The small molecule below binds the protein below.
Small molecule (SMILES): Nc1ccn([C@H]2C[C@H](O[P](=O)(O)OC[C@H]3O[C@@H](n4ccc(N)nc4=O)C[C@@H]3O[P](=O)(O)OC[C@H]3O[C@@H](n4cnc5c(=O)nc(N)[nH]c54)C[C@@H]3O)[C@@H](CO[P](=O)(O)O[C@H]3C[C@H](n4cnc5c(=O)nc(N)[nH]c54)O[C@@H]3COP(=O)(O)O)O2)c(=O)n1

Binding-site contacts:
Ligand atom C4' contacts residue GLY63 of chain 1.A at 3.3 Å.
Ligand atom N1 contacts residue TRP33 of chain 1.A at 3.4 Å (h-bond).
Ligand atom P contacts residue GLY63 of chain 1.A at 3.7 Å.
Ligand atom C5 contacts residue TRP33 of chain 1.A at 3.7 Å (hydrophobic).
Ligand atom OP1 contacts residue PRO62 of chain 1.A at 3.6 Å.
Ligand atom P contacts residue ARG34 of chain 1.A at 3.8 Å.
Ligand atom O5' contacts residue ARG34 of chain 1.A at 3.3 Å.
Ligand atom OP2 contacts residue ARG67 of chain 1.A at 3.4 Å.
Ligand atom C6 contacts residue TRP33 of chain 1.A at 3.7 Å (hydrophobic).
Ligand atom OP3 contacts residue ARG67 of chain 1.A at 2.7 Å (salt-bridge).
Ligand atom OP1 contacts residue GLY65 of chain 1.A at 3.0 Å (h-bond).
Ligand atom C2 contacts residue TRP33 of chain 1.A at 3.1 Å (hydrophobic).
Ligand atom P contacts residue TYR38 of chain 1.A at 3.6 Å.
Ligand atom OP2 contacts residue ARG34 of chain 1.A at 3.3 Å (salt-bridge).
Ligand atom N2 contacts residue TRP33 of chain 1.A at 3.7 Å.
Ligand atom OP1 contacts residue LYS71 of chain 1.A at 3.4 Å (salt-bridge).
Ligand atom OP1 contacts residue NA1 of chain 1.J at 3.0 Å (h-bond).
Ligand atom C8 contacts residue ARG34 of chain 1.A at 3.6 Å.
Ligand atom O5' contacts residue TYR38 of chain 1.A at 3.4 Å.
Ligand atom N9 contacts residue ARG34 of chain 1.A at 3.7 Å.
Ligand atom OP1 contacts residue MET68 of chain 1.A at 2.9 Å (h-bond).
Ligand atom C5' contacts residue GLY63 of chain 1.A at 3.3 Å.
Ligand atom C5' contacts residue GLY65 of chain 1.A at 3.7 Å.
Ligand atom OP1 contacts residue ILE64 of chain 1.A at 3.7 Å.
Ligand atom C4' contacts residue MET68 of chain 1.A at 3.5 Å (hydrophobic).
Ligand atom OP1 contacts residue TYR38 of chain 1.A at 2.6 Å (h-bond).
Ligand atom O4' contacts residue TYR38 of chain 1.A at 3.6 Å.
Ligand atom C4 contacts residue TRP33 of chain 1.A at 3.4 Å (hydrophobic).
Ligand atom OP3 contacts residue LYS71 of chain 1.A at 2.8 Å (salt-bridge).
Ligand atom OP1 contacts residue ARG67 of chain 1.A at 3.5 Å (salt-bridge).
Ligand atom O4' contacts residue ARG34 of chain 1.A at 3.5 Å.
Ligand atom OP1 contacts residue TYR26 of chain 1.A at 2.8 Å (h-bond).
Ligand atom N3 contacts residue GLY37 of chain 1.A at 3.4 Å.
Ligand atom P contacts residue LYS71 of chain 1.A at 3.7 Å.
Ligand atom P contacts residue ARG67 of chain 1.A at 3.8 Å.
Ligand atom O3' contacts residue MET68 of chain 1.A at 3.2 Å.
Ligand atom N3 contacts residue TRP33 of chain 1.A at 3.2 Å (h-bond).
Ligand atom OP1 contacts residue GLY63 of chain 1.A at 2.7 Å (h-bond).
Ligand atom O3' contacts residue GLY63 of chain 1.A at 3.4 Å.
Ligand atom O6 contacts residue TRP33 of chain 1.A at 3.6 Å.

Sequence of chain 1.A:
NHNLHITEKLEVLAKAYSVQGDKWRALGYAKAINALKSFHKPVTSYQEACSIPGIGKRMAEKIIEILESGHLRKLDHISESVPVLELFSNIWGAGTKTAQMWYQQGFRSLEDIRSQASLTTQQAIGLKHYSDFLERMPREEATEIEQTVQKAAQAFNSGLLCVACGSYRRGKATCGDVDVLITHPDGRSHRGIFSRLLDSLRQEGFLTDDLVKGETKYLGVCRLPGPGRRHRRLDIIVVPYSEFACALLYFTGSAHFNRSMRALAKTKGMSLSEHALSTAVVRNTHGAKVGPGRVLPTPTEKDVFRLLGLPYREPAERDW